Sequence of chain 1.B:
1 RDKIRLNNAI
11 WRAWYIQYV

Binding-site contacts:
Ligand atom O07 contacts residue ARG12 of chain 1.B at 3.3 Å (salt-bridge).
Ligand atom O03 contacts residue TYR135 of chain 1.A at 2.6 Å (h-bond).
Ligand atom O19 contacts residue ASN7 of chain 1.B at 4.0 Å.
Ligand atom P02 contacts residue TYR135 of chain 1.A at 3.9 Å.
Ligand atom C20 contacts residue TRP11 of chain 1.B at 3.4 Å (hydrophobic).
Ligand atom O19 contacts residue ASN8 of chain 1.B at 3.3 Å.
Ligand atom C12 contacts residue LEU227 of chain 1.A at 4.0 Å (hydrophobic).
Ligand atom C23 contacts residue LYS54 of chain 1.A at 3.7 Å.
Ligand atom C08 contacts residue ARG12 of chain 1.B at 3.6 Å.
Ligand atom C21 contacts residue TRP11 of chain 1.B at 3.9 Å (hydrophobic).
Ligand atom C13 contacts residue LEU227 of chain 1.A at 3.5 Å (hydrophobic).
Ligand atom O01 contacts residue ARG61 of chain 1.A at 3.0 Å (salt-bridge).
Ligand atom O03 contacts residue ASN180 of chain 1.A at 4.1 Å.
Ligand atom C18 contacts residue LEU179 of chain 1.A at 3.8 Å (hydrophobic).
Ligand atom C09 contacts residue ASN8 of chain 1.B at 3.5 Å.
Ligand atom C22 contacts residue LYS54 of chain 1.A at 3.6 Å.
Ligand atom O07 contacts residue TRP11 of chain 1.B at 3.6 Å.
Ligand atom C18 contacts residue LEU227 of chain 1.A at 3.9 Å (hydrophobic).
Ligand atom C12 contacts residue ASN8 of chain 1.B at 3.9 Å.
Ligand atom C06 contacts residue TRP11 of chain 1.B at 3.9 Å (hydrophobic).
Ligand atom N10 contacts residue ASN8 of chain 1.B at 3.7 Å.
Ligand atom C14 contacts residue ILE4 of chain 1.B at 3.7 Å (hydrophobic).
Ligand atom C14 contacts residue LEU227 of chain 1.A at 3.5 Å (hydrophobic).
Ligand atom P02 contacts residue ARG12 of chain 1.B at 3.9 Å.
Ligand atom O01 contacts residue ARG12 of chain 1.B at 2.8 Å (salt-bridge).
Ligand atom C08 contacts residue ASN8 of chain 1.B at 3.6 Å.
Ligand atom C23 contacts residue TYR135 of chain 1.A at 3.6 Å (hydrophobic).
Ligand atom C23 contacts residue ARG61 of chain 1.A at 3.0 Å.
Ligand atom C06 contacts residue ARG61 of chain 1.A at 3.8 Å.
Ligand atom C15 contacts residue LEU227 of chain 1.A at 3.8 Å (hydrophobic).
Ligand atom O03 contacts residue ARG134 of chain 1.A at 2.9 Å (salt-bridge).
Ligand atom C21 contacts residue ARG61 of chain 1.A at 4.0 Å.
Ligand atom P02 contacts residue ARG134 of chain 1.A at 3.7 Å.
Ligand atom P02 contacts residue ARG61 of chain 1.A at 3.8 Å.
Ligand atom C15 contacts residue ILE4 of chain 1.B at 3.9 Å (hydrophobic).
Ligand atom O04 contacts residue ARG12 of chain 1.B at 3.0 Å (salt-bridge).
Ligand atom O01 contacts residue ARG134 of chain 1.A at 2.9 Å (salt-bridge).
Ligand atom C22 contacts residue ARG61 of chain 1.A at 3.4 Å.
Ligand atom C08 contacts residue TRP11 of chain 1.B at 3.4 Å (hydrophobic).
Ligand atom C05 contacts residue ARG61 of chain 1.A at 3.2 Å.

Sequence of chain 1.A:
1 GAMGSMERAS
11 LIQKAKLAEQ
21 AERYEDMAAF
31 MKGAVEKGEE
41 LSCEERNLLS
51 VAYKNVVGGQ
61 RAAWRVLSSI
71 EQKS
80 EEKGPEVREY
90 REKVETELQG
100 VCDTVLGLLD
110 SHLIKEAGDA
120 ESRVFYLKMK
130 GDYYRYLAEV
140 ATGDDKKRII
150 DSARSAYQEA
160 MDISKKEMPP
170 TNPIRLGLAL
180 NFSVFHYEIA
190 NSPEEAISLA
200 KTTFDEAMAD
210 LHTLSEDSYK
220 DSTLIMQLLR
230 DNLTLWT

A small-molecule ligand and the protein it binds are described below.
Small molecule (SMILES): O=C(COc1ccccc1P(=O)(O)O)NCCc1ccccc1